Sequence of chain 1.B:
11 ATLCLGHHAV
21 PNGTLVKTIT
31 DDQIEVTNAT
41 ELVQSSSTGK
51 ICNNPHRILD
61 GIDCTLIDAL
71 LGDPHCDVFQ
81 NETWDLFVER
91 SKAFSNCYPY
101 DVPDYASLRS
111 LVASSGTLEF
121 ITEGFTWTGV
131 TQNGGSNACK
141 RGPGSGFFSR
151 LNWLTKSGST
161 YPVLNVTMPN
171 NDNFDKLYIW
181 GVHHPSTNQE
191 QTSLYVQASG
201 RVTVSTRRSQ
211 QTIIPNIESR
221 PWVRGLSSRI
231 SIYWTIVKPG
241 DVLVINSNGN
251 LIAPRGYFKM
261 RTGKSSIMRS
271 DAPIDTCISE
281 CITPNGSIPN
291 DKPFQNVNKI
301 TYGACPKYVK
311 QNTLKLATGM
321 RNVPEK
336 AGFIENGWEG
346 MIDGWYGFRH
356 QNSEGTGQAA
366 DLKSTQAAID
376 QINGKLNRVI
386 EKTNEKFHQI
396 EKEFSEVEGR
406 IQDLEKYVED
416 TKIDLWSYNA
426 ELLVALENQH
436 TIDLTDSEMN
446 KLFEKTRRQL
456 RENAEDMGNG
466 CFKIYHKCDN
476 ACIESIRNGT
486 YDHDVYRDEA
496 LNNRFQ

The protein below binds the small molecule below.
Small molecule (SMILES): CC(=O)N[C@@H]1[C@@H](O)[C@H](O)[C@@H](CO)O[C@H]1O

Binding-site contacts:
Ligand atom N2 contacts residue VAL297 of chain 1.B at 3.6 Å (h-bond).
Ligand atom O6 contacts residue ASN285 of chain 1.B at 4.1 Å.
Ligand atom C1 contacts residue VAL297 of chain 1.B at 3.6 Å (hydrophobic).
Ligand atom C3 contacts residue ASN285 of chain 1.B at 3.8 Å.
Ligand atom O5 contacts residue ASN298 of chain 1.B at 4.2 Å.
Ligand atom C2 contacts residue ASN285 of chain 1.B at 2.5 Å.
Ligand atom N2 contacts residue ASN285 of chain 1.B at 2.9 Å (h-bond).
Ligand atom C1 contacts residue ASN298 of chain 1.B at 4.5 Å.
Ligand atom C6 contacts residue GLU398 of chain 1.B at 4.3 Å.
Ligand atom C1 contacts residue ASN285 of chain 1.B at 1.4 Å.
Ligand atom C4 contacts residue ASN285 of chain 1.B at 4.2 Å.
Ligand atom C8 contacts residue SER45 of chain 1.B at 4.2 Å.
Ligand atom C2 contacts residue VAL297 of chain 1.B at 4.1 Å (hydrophobic).
Ligand atom C8 contacts residue VAL297 of chain 1.B at 4.3 Å (hydrophobic).
Ligand atom O7 contacts residue ASN285 of chain 1.B at 2.8 Å (h-bond).
Ligand atom C5 contacts residue ASN298 of chain 1.B at 4.3 Å.
Ligand atom O5 contacts residue ASN285 of chain 1.B at 2.4 Å (h-bond).
Ligand atom C3 contacts residue VAL297 of chain 1.B at 4.5 Å (hydrophobic).
Ligand atom O6 contacts residue GLU398 of chain 1.B at 3.9 Å.
Ligand atom C5 contacts residue ASN285 of chain 1.B at 3.7 Å.
Ligand atom C7 contacts residue ASN285 of chain 1.B at 3.1 Å.
Ligand atom C8 contacts residue ASN285 of chain 1.B at 4.3 Å.
Ligand atom O6 contacts residue ASN298 of chain 1.B at 3.8 Å.
Ligand atom C7 contacts residue VAL297 of chain 1.B at 4.3 Å (hydrophobic).